Binding-site contacts:
Ligand atom C20 contacts residue TYR200 of chain 1.D at 3.9 Å (hydrophobic).
Ligand atom C19 contacts residue PHE211 of chain 1.D at 3.7 Å (hydrophobic).
Ligand atom N06 contacts residue HIS294 of chain 1.D at 3.5 Å.
Ligand atom C17 contacts residue PHE202 of chain 1.D at 3.5 Å (hydrophobic).
Ligand atom C16 contacts residue PRO208 of chain 1.D at 3.8 Å (hydrophobic).
Ligand atom C16 contacts residue GLY207 of chain 1.D at 3.9 Å.
Ligand atom C20 contacts residue PRO208 of chain 1.D at 3.5 Å (hydrophobic).
Ligand atom C18 contacts residue PRO208 of chain 1.D at 3.7 Å (hydrophobic).
Ligand atom O14 contacts residue GLY295 of chain 1.D at 3.5 Å (h-bond).
Ligand atom C15 contacts residue PRO208 of chain 1.D at 3.6 Å (hydrophobic).
Ligand atom C18 contacts residue PHE202 of chain 1.D at 3.5 Å (hydrophobic).
Ligand atom C05 contacts residue GLY295 of chain 1.D at 3.9 Å.
Ligand atom C02 contacts residue HIS294 of chain 1.D at 3.7 Å.
Ligand atom O10 contacts residue MET67 of chain 1.C at 3.7 Å.
Ligand atom O11 contacts residue MET67 of chain 1.C at 3.6 Å.
Ligand atom C18 contacts residue PHE211 of chain 1.D at 3.8 Å (hydrophobic).
Ligand atom O10 contacts residue GLY66 of chain 1.C at 3.0 Å (h-bond).
Ligand atom O11 contacts residue ASP136 of chain 1.C at 3.3 Å.
Ligand atom O14 contacts residue PHE293 of chain 1.D at 3.9 Å.
Ligand atom C17 contacts residue PRO208 of chain 1.D at 3.8 Å (hydrophobic).
Ligand atom CL21 contacts residue TRP191 of chain 1.D at 3.6 Å.
Ligand atom C04 contacts residue GLY295 of chain 1.D at 3.8 Å.
Ligand atom C19 contacts residue TYR200 of chain 1.D at 3.6 Å (hydrophobic).
Ligand atom O11 contacts residue PRO31 of chain 1.D at 3.5 Å.
Ligand atom C12 contacts residue ASP136 of chain 1.C at 3.6 Å.
Ligand atom O10 contacts residue ASP64 of chain 1.C at 3.6 Å (salt-bridge).
Ligand atom C04 contacts residue VAL30 of chain 1.D at 3.5 Å (hydrophobic).
Ligand atom C02 contacts residue ILE184 of chain 1.D at 3.8 Å (hydrophobic).
Ligand atom N06 contacts residue GLY295 of chain 1.D at 3.9 Å.
Ligand atom C05 contacts residue PHE188 of chain 1.D at 3.9 Å (hydrophobic).
Ligand atom O14 contacts residue HIS294 of chain 1.D at 2.8 Å (h-bond).
Ligand atom C01 contacts residue HIS294 of chain 1.D at 3.3 Å.
Ligand atom C13 contacts residue TYR29 of chain 1.D at 3.9 Å (hydrophobic).
Ligand atom C04 contacts residue HIS294 of chain 1.D at 3.9 Å.
Ligand atom C18 contacts residue TYR200 of chain 1.D at 3.7 Å (hydrophobic).
Ligand atom O10 contacts residue TYR108 of chain 1.C at 3.3 Å.
Ligand atom C19 contacts residue PRO208 of chain 1.D at 3.6 Å (hydrophobic).
Ligand atom C08 contacts residue PHE188 of chain 1.D at 3.3 Å (hydrophobic).
Ligand atom CL21 contacts residue LEU34 of chain 1.D at 3.3 Å.
Ligand atom C17 contacts residue GLY207 of chain 1.D at 3.6 Å.

Sequence of chain 1.D:
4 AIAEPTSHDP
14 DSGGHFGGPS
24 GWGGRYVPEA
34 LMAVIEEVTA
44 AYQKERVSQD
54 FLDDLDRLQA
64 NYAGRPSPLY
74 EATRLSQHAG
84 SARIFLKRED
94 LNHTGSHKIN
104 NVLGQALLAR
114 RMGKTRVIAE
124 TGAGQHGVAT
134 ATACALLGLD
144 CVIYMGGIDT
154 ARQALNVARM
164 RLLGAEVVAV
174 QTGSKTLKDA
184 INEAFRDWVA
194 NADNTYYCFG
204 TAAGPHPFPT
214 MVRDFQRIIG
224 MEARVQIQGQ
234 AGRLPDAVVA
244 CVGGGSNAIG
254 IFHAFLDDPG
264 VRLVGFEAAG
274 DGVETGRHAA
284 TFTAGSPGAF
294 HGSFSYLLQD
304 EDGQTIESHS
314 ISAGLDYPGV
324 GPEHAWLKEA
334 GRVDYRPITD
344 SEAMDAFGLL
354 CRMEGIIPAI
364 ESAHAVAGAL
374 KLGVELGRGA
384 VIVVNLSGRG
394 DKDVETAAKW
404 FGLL

A protein and the small-molecule ligand that binds it are described below.
Small molecule (SMILES): O=S1(=O)C[C@H](O)[C@@H](N2CCN(c3ccccc3Cl)CC2)C1

Sequence of chain 1.C:
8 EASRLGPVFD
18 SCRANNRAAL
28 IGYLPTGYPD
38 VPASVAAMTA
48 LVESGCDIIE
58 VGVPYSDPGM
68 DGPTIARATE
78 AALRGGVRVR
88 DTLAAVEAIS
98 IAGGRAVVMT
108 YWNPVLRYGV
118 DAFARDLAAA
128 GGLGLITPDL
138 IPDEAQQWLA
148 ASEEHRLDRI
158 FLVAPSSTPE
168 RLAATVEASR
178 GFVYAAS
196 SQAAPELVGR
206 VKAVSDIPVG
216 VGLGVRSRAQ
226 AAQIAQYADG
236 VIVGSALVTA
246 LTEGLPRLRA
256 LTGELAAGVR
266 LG